Binding-site contacts:
Ligand atom C12 contacts residue ALA106 of chain 1.A at 3.8 Å (hydrophobic).
Ligand atom F24 contacts residue ILE156 of chain 1.A at 3.7 Å.
Ligand atom O15 contacts residue TRP105 of chain 1.A at 4.0 Å.
Ligand atom C26 contacts residue ARG15 of chain 1.A at 3.5 Å.
Ligand atom C29 contacts residue TRP105 of chain 1.A at 3.3 Å (hydrophobic).
Ligand atom F25 contacts residue ARG15 of chain 1.A at 3.8 Å.
Ligand atom C28 contacts residue TRP105 of chain 1.A at 3.5 Å (hydrophobic).
Ligand atom C17 contacts residue TRP105 of chain 1.A at 3.7 Å (hydrophobic).
Ligand atom N18 contacts residue GLY14 of chain 1.A at 3.6 Å.
Ligand atom C17 contacts residue LEU200 of chain 1.A at 4.0 Å (hydrophobic).
Ligand atom O15 contacts residue MET12 of chain 1.A at 3.7 Å.
Ligand atom N13 contacts residue TRP105 of chain 1.A at 4.0 Å.
Ligand atom C26 contacts residue TRP105 of chain 1.A at 3.8 Å (hydrophobic).
Ligand atom C16 contacts residue TRP105 of chain 1.A at 3.6 Å (hydrophobic).
Ligand atom C14 contacts residue MET12 of chain 1.A at 3.7 Å (hydrophobic).
Ligand atom F24 contacts residue CYS157 of chain 1.A at 3.7 Å.
Ligand atom C07 contacts residue PHE10 of chain 1.A at 3.6 Å (hydrophobic).
Ligand atom C27 contacts residue TRP105 of chain 1.A at 3.3 Å (hydrophobic).
Ligand atom C20 contacts residue TRP105 of chain 1.A at 3.9 Å (hydrophobic).
Ligand atom F25 contacts residue GLY14 of chain 1.A at 3.3 Å.
Ligand atom C08 contacts residue PHE10 of chain 1.A at 3.6 Å (hydrophobic).
Ligand atom N18 contacts residue TRP105 of chain 1.A at 4.0 Å.
Ligand atom C17 contacts residue MET12 of chain 1.A at 3.9 Å (hydrophobic).
Ligand atom C14 contacts residue TRP105 of chain 1.A at 3.8 Å (hydrophobic).
Ligand atom O04 contacts residue GLN37 of chain 1.A at 3.6 Å (h-bond).
Ligand atom C20 contacts residue GLY14 of chain 1.A at 4.0 Å.
Ligand atom O22 contacts residue MET100 of chain 1.A at 3.5 Å.
Ligand atom C23 contacts residue GLY14 of chain 1.A at 3.5 Å.
Ligand atom C11 contacts residue ALA106 of chain 1.A at 3.9 Å (hydrophobic).
Ligand atom N13 contacts residue MET12 of chain 1.A at 4.0 Å.
Ligand atom C03 contacts residue TRP40 of chain 1.A at 4.0 Å (hydrophobic).
Ligand atom F25 contacts residue TYR153 of chain 1.A at 3.0 Å.
Ligand atom C19 contacts residue GLY14 of chain 1.A at 3.9 Å.
Ligand atom O15 contacts residue LEU200 of chain 1.A at 3.5 Å.
Ligand atom C19 contacts residue TRP105 of chain 1.A at 3.8 Å (hydrophobic).
Ligand atom C27 contacts residue ARG15 of chain 1.A at 3.5 Å.
Ligand atom C03 contacts residue PHE10 of chain 1.A at 3.8 Å (hydrophobic).
Ligand atom O22 contacts residue TYR153 of chain 1.A at 4.0 Å.
Ligand atom C23 contacts residue TYR153 of chain 1.A at 4.0 Å (hydrophobic).
Ligand atom C11 contacts residue TRP105 of chain 1.A at 3.7 Å (hydrophobic).

Sequence of chain 1.A:
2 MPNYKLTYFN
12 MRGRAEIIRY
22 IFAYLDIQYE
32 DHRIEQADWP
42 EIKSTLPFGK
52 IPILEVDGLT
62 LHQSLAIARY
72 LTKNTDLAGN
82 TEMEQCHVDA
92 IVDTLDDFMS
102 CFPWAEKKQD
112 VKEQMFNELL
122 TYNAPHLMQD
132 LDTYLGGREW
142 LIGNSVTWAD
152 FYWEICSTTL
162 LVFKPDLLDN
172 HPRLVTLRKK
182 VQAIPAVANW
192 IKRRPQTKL

The protein below binds the small molecule below.
Small molecule (SMILES): CC(C)(O)C1CCC(NC(=O)c2cnc3cc(OC(F)F)ccc3c2)CC1